The small molecule below binds the protein below.
Small molecule (SMILES): CC(=O)N[C@@H]1[C@@H](O)[C@H](O)[C@@H](CO)O[C@H]1O

Binding-site contacts:
Ligand atom C8 contacts residue ASN279 of chain 1.C at 4.3 Å.
Ligand atom N2 contacts residue ASN279 of chain 1.C at 2.9 Å (h-bond).
Ligand atom C4 contacts residue ASN279 of chain 1.C at 4.2 Å.
Ligand atom C2 contacts residue ASN279 of chain 1.C at 2.5 Å.
Ligand atom C7 contacts residue ASN279 of chain 1.C at 3.1 Å.
Ligand atom O7 contacts residue ASN279 of chain 1.C at 2.8 Å (h-bond).
Ligand atom O5 contacts residue ASN279 of chain 1.C at 2.4 Å (h-bond).
Ligand atom C8 contacts residue ASN277 of chain 1.C at 3.2 Å.
Ligand atom C3 contacts residue ASN279 of chain 1.C at 3.8 Å.
Ligand atom O7 contacts residue ASN277 of chain 1.C at 3.8 Å.
Ligand atom C7 contacts residue ASN277 of chain 1.C at 3.9 Å.
Ligand atom C1 contacts residue ASN279 of chain 1.C at 1.4 Å.
Ligand atom C5 contacts residue ASN279 of chain 1.C at 3.7 Å.

Sequence of chain 1.C:
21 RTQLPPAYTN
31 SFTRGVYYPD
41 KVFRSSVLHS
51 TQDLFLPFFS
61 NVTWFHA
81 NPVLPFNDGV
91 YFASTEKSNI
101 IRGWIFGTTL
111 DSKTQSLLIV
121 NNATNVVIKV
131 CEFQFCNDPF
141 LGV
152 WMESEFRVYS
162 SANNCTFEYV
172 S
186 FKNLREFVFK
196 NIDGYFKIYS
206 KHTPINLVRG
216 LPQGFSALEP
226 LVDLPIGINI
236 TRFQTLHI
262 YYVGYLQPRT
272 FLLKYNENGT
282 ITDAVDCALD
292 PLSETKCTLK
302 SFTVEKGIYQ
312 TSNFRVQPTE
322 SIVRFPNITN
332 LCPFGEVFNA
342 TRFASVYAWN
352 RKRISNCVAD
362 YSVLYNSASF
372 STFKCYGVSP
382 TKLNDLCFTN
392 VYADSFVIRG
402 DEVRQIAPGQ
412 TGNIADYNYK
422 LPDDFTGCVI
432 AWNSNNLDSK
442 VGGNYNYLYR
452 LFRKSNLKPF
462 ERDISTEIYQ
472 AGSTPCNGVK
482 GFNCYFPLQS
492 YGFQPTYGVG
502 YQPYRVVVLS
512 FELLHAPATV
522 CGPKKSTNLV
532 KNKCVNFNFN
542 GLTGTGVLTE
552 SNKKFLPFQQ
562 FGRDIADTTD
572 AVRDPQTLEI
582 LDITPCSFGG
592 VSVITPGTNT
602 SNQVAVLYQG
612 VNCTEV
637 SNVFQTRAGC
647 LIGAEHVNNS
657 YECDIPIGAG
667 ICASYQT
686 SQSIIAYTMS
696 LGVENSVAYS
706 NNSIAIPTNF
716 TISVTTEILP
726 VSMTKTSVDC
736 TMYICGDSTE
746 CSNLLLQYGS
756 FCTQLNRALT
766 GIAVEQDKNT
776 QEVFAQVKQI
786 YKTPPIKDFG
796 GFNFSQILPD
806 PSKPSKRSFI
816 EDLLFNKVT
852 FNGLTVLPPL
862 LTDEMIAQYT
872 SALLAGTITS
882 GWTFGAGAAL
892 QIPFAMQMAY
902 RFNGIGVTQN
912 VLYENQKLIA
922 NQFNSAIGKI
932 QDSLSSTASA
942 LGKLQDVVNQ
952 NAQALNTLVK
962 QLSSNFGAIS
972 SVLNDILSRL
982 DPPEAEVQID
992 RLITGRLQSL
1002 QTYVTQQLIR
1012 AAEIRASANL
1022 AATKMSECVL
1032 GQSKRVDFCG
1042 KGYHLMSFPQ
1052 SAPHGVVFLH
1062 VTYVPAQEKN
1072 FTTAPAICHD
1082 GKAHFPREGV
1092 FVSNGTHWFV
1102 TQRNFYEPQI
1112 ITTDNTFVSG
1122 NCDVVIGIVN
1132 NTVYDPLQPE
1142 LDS